Sequence of chain 1.B:
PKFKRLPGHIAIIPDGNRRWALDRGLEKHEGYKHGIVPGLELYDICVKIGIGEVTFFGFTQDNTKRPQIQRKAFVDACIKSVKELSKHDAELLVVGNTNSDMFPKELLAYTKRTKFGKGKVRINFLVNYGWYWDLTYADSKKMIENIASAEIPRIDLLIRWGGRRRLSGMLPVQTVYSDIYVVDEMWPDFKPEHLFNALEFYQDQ

Binding-site contacts:
Ligand atom C1 contacts residue DMA1 of chain 1.H at 3.4 Å.
Ligand atom O1A contacts residue TYR40 of chain 1.B at 2.5 Å (h-bond).
Ligand atom O1B contacts residue MG1 of chain 1.J at 2.3 Å.
Ligand atom O2A contacts residue ASP23 of chain 1.B at 3.1 Å (salt-bridge).
Ligand atom O1 contacts residue ASN25 of chain 1.B at 3.1 Å (h-bond).
Ligand atom O3A contacts residue GLY24 of chain 1.B at 3.6 Å (h-bond).
Ligand atom C1 contacts residue ASN25 of chain 1.B at 3.5 Å.
Ligand atom O1 contacts residue GLY24 of chain 1.B at 3.2 Å (h-bond).
Ligand atom O1 contacts residue ASP23 of chain 1.B at 3.3 Å (salt-bridge).
Ligand atom C12 contacts residue SER89 of chain 1.B at 3.5 Å.
Ligand atom O1A contacts residue ARG74 of chain 1.B at 2.7 Å (salt-bridge).
Ligand atom C2 contacts residue ASN25 of chain 1.B at 3.1 Å.
Ligand atom C4 contacts residue ASN71 of chain 1.B at 3.5 Å.
Ligand atom O1B contacts residue GLY24 of chain 1.B at 3.4 Å (h-bond).
Ligand atom O2B contacts residue ARG26 of chain 1.B at 3.0 Å (salt-bridge).
Ligand atom PB contacts residue MG1 of chain 1.J at 3.3 Å.
Ligand atom C15 contacts residue GLY43 of chain 1.B at 3.5 Å.
Ligand atom O3B contacts residue ASN25 of chain 1.B at 3.5 Å (h-bond).
Ligand atom O1B contacts residue ASP23 of chain 1.B at 2.8 Å (salt-bridge).
Ligand atom O3B contacts residue GLY24 of chain 1.B at 3.1 Å.
Ligand atom PA contacts residue MG1 of chain 1.J at 3.4 Å.
Ligand atom C1 contacts residue PRO22 of chain 1.B at 3.5 Å (hydrophobic).
Ligand atom C1 contacts residue ASP23 of chain 1.B at 3.3 Å.
Ligand atom C2 contacts residue PRO22 of chain 1.B at 3.6 Å (hydrophobic).
Ligand atom O2A contacts residue DMA1 of chain 1.H at 3.1 Å (h-bond).
Ligand atom O3A contacts residue ARG26 of chain 1.B at 3.2 Å (salt-bridge).
Ligand atom O1A contacts residue ARG26 of chain 1.B at 3.4 Å.
Ligand atom C10 contacts residue PHE82 of chain 1.B at 3.1 Å (hydrophobic).
Ligand atom O3B contacts residue ARG26 of chain 1.B at 3.2 Å (salt-bridge).
Ligand atom O2A contacts residue MG1 of chain 1.J at 2.2 Å.
Ligand atom C10 contacts residue CYS86 of chain 1.B at 3.4 Å (hydrophobic).
Ligand atom O3A contacts residue ASN25 of chain 1.B at 3.2 Å (h-bond).
Ligand atom C5 contacts residue GLY66 of chain 1.B at 3.0 Å.
Ligand atom O3B contacts residue ARG27 of chain 1.B at 2.7 Å (salt-bridge).
Ligand atom O1B contacts residue ARG27 of chain 1.B at 2.8 Å (salt-bridge).
Ligand atom C10 contacts residue ALA85 of chain 1.B at 3.6 Å (hydrophobic).
Ligand atom C2 contacts residue DMA1 of chain 1.H at 3.4 Å.
Ligand atom O2A contacts residue ARG74 of chain 1.B at 3.0 Å (salt-bridge).
Ligand atom C6 contacts residue GLY66 of chain 1.B at 2.6 Å.
Ligand atom C4 contacts residue ARG74 of chain 1.B at 3.5 Å.

This small molecule binds to this protein.
Small molecule (SMILES): CC(C)=CCC/C(C)=C/CC/C(C)=C/CO[P](=O)(O)OP(=O)(O)O